Binding-site contacts:
Ligand atom N contacts residue ASP37 of chain 2.A at 2.9 Å (salt-bridge).
Ligand atom CH2 contacts residue ASN52 of chain 2.D at 4.0 Å.
Ligand atom CG contacts residue ASP37 of chain 2.A at 3.9 Å.
Ligand atom NE1 contacts residue ASP110 of chain 2.A at 3.9 Å.
Ligand atom O1 contacts residue VAL111 of chain 2.A at 3.6 Å (h-bond).
Ligand atom CH2 contacts residue LEU28 of chain 2.D at 3.8 Å (hydrophobic).
Ligand atom N contacts residue TRQ62 of chain 2.A at 1.5 Å.
Ligand atom CA contacts residue PHE122 of chain 2.A at 3.9 Å (hydrophobic).
Ligand atom NE1 contacts residue ASP37 of chain 2.A at 3.6 Å (salt-bridge).
Ligand atom O1 contacts residue TRQ62 of chain 2.A at 3.1 Å.
Ligand atom CD1 contacts residue PHE25 of chain 2.D at 4.0 Å (hydrophobic).
Ligand atom CB contacts residue PHE122 of chain 2.A at 3.5 Å (hydrophobic).
Ligand atom CZ2 contacts residue LEU107 of chain 2.D at 3.9 Å (hydrophobic).
Ligand atom N contacts residue THR125 of chain 2.A at 3.2 Å (h-bond).
Ligand atom O1 contacts residue ASP81 of chain 2.A at 2.3 Å (salt-bridge).
Ligand atom O1 contacts residue PHE122 of chain 2.A at 3.6 Å.
Ligand atom CD1 contacts residue ASP37 of chain 2.A at 3.2 Å.
Ligand atom CZ3 contacts residue LEU28 of chain 2.D at 3.5 Å (hydrophobic).
Ligand atom CB contacts residue ASP37 of chain 2.A at 3.1 Å.
Ligand atom N contacts residue PHE122 of chain 2.A at 4.0 Å.
Ligand atom N contacts residue ASP81 of chain 2.A at 3.2 Å (salt-bridge).
Ligand atom CZ3 contacts residue ASN112 of chain 2.A at 3.5 Å.
Ligand atom O1 contacts residue TRP113 of chain 2.A at 3.1 Å (h-bond).
Ligand atom CA contacts residue ASP81 of chain 2.A at 3.4 Å.
Ligand atom NE1 contacts residue LEU107 of chain 2.D at 3.7 Å.
Ligand atom CE2 contacts residue PHE25 of chain 2.D at 3.8 Å (hydrophobic).
Ligand atom CA contacts residue ASP37 of chain 2.A at 3.5 Å.
Ligand atom CH2 contacts residue GLN105 of chain 2.D at 4.0 Å.
Ligand atom CB contacts residue TRQ62 of chain 2.A at 3.8 Å.
Ligand atom CA contacts residue VAL111 of chain 2.A at 3.5 Å (hydrophobic).
Ligand atom CH2 contacts residue GLY106 of chain 2.D at 3.8 Å.
Ligand atom CD1 contacts residue ASN109 of chain 2.A at 3.7 Å.
Ligand atom CE3 contacts residue ASN112 of chain 2.A at 3.6 Å.
Ligand atom NE1 contacts residue PHE25 of chain 2.D at 4.0 Å.
Ligand atom O1 contacts residue ASN112 of chain 2.A at 3.6 Å.
Ligand atom CA contacts residue TRQ62 of chain 2.A at 2.5 Å.
Ligand atom CG contacts residue VAL111 of chain 2.A at 4.0 Å (hydrophobic).
Ligand atom CD2 contacts residue PHE25 of chain 2.D at 3.7 Å (hydrophobic).
Ligand atom CG contacts residue PHE25 of chain 2.D at 3.9 Å (hydrophobic).
Ligand atom CZ2 contacts residue GLY106 of chain 2.D at 3.5 Å.

Sequence of chain 2.D:
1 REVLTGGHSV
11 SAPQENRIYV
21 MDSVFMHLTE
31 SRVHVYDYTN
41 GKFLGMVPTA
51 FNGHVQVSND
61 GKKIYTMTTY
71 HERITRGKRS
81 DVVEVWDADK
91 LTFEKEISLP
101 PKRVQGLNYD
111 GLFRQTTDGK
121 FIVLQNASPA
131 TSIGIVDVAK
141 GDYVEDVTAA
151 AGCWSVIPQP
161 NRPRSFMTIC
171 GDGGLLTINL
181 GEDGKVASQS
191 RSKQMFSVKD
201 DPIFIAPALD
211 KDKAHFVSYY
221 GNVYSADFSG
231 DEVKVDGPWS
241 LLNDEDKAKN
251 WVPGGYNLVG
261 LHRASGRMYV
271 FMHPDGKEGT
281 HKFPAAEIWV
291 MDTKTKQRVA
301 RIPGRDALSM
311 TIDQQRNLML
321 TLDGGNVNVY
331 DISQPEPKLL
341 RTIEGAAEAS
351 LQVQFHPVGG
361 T

This small molecule binds to this protein.
Small molecule (SMILES): N[C@@H](O)Cc1c[nH]c2ccccc12

Sequence of chain 2.A:
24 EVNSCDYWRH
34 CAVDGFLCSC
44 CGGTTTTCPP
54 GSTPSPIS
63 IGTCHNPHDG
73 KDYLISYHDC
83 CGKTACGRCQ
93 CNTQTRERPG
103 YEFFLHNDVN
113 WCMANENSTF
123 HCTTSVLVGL